Sequence of chain 3.B:
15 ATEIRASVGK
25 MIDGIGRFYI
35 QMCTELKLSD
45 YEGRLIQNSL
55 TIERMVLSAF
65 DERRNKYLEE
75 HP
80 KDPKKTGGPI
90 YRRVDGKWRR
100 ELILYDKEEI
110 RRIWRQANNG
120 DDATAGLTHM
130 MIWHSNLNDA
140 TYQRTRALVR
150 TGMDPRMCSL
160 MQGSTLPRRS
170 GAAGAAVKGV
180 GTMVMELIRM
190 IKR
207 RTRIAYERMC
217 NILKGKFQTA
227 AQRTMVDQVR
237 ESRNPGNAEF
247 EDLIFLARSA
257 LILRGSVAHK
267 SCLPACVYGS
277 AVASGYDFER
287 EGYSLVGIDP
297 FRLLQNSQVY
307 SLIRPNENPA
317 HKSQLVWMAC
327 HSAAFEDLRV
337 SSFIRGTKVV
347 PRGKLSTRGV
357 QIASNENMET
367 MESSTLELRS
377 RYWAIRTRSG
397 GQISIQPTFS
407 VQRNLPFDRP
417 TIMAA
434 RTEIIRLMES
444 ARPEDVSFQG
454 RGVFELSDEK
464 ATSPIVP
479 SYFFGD

A protein and the small-molecule ligand that binds it are described below.
Small molecule (SMILES): Cc1onc(-c2cccnc2Cl)c1C(=O)N1CCN(c2ccc([N+](=O)[O-])cc2Cl)CC1

Binding-site contacts:
Ligand atom C19 contacts residue TYR306 of chain 3.A at 3.7 Å (hydrophobic).
Ligand atom CL31 contacts residue ARG92 of chain 3.A at 3.7 Å.
Ligand atom C1 contacts residue GLY281 of chain 3.B at 3.7 Å.
Ligand atom O26 contacts residue ARG298 of chain 3.B at 3.5 Å.
Ligand atom C3 contacts residue TYR282 of chain 3.B at 3.6 Å (hydrophobic).
Ligand atom O29 contacts residue TYR45 of chain 3.A at 3.5 Å.
Ligand atom C5 contacts residue TYR282 of chain 3.B at 3.3 Å (hydrophobic).
Ligand atom C17 contacts residue ASN302 of chain 3.B at 3.5 Å.
Ligand atom C13 contacts residue TRP97 of chain 3.A at 3.6 Å (hydrophobic).
Ligand atom N25 contacts residue ASP295 of chain 3.B at 3.3 Å (salt-bridge).
Ligand atom O26 contacts residue ASP295 of chain 3.B at 3.1 Å (salt-bridge).
Ligand atom N25 contacts residue TYR282 of chain 3.B at 3.4 Å (h-bond).
Ligand atom C16 contacts residue TYR282 of chain 3.B at 3.6 Å (hydrophobic).
Ligand atom O27 contacts residue SER369 of chain 3.A at 2.6 Å (h-bond).
Ligand atom O28 contacts residue LEU299 of chain 3.B at 3.5 Å.
Ligand atom C15 contacts residue SER369 of chain 3.A at 3.8 Å.
Ligand atom N22 contacts residue TYR45 of chain 3.A at 3.6 Å.
Ligand atom O28 contacts residue TYR289 of chain 3.B at 3.5 Å.
Ligand atom C6 contacts residue GLU287 of chain 3.B at 3.6 Å.
Ligand atom C13 contacts residue TYR45 of chain 3.A at 3.7 Å (hydrophobic).
Ligand atom C1 contacts residue TYR282 of chain 3.B at 3.5 Å (hydrophobic).
Ligand atom C20 contacts residue TYR45 of chain 3.A at 3.6 Å (hydrophobic).
Ligand atom C3 contacts residue ARG298 of chain 3.B at 3.3 Å.
Ligand atom O29 contacts residue GLU46 of chain 3.A at 3.6 Å (salt-bridge).
Ligand atom C4 contacts residue ARG298 of chain 3.B at 3.5 Å.
Ligand atom C20 contacts residue TRP97 of chain 3.A at 3.7 Å (hydrophobic).
Ligand atom C4 contacts residue TYR282 of chain 3.B at 3.5 Å (hydrophobic).
Ligand atom O26 contacts residue TYR282 of chain 3.B at 3.5 Å (h-bond).
Ligand atom C18 contacts residue TYR45 of chain 3.A at 3.6 Å (hydrophobic).
Ligand atom CL30 contacts residue TYR45 of chain 3.A at 2.8 Å.
Ligand atom O29 contacts residue TRP97 of chain 3.A at 3.4 Å.
Ligand atom C20 contacts residue SER369 of chain 3.A at 3.6 Å.
Ligand atom C6 contacts residue TYR282 of chain 3.B at 3.4 Å (hydrophobic).
Ligand atom C19 contacts residue ASN302 of chain 3.B at 3.0 Å.
Ligand atom C10 contacts residue TYR282 of chain 3.B at 3.4 Å (hydrophobic).
Ligand atom C9 contacts residue TYR282 of chain 3.B at 3.4 Å (hydrophobic).
Ligand atom CL30 contacts residue TYR282 of chain 3.B at 3.5 Å.
Ligand atom C11 contacts residue TYR282 of chain 3.B at 3.3 Å (hydrophobic).
Ligand atom C2 contacts residue TYR45 of chain 3.A at 3.8 Å (hydrophobic).
Ligand atom O28 contacts residue ASP295 of chain 3.B at 3.3 Å (salt-bridge).

Sequence of chain 3.A:
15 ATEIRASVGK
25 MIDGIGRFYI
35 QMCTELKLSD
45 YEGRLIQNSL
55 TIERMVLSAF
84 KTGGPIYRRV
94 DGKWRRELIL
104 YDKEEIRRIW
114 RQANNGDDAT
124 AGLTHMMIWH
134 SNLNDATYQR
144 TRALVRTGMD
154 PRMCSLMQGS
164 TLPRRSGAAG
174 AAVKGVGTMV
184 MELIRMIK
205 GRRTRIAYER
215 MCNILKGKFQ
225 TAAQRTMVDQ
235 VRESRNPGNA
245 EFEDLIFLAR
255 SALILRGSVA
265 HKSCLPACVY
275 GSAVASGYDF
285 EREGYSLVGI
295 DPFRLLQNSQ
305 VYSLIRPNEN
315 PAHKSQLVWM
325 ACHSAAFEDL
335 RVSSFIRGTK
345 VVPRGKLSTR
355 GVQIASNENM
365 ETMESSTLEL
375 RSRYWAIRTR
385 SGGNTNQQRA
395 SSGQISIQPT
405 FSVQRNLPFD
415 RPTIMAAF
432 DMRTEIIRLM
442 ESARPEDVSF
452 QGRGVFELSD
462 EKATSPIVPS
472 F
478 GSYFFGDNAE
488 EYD